A protein and the small-molecule ligand that binds it are described below.
Small molecule (SMILES): [H]/N=C(/N)Nc1ccccc1

Binding-site contacts:
Ligand atom N3 contacts residue LYS227 of chain 1.B at 3.6 Å.
Ligand atom C2 contacts residue SER5 of chain 1.A at 3.9 Å.
Ligand atom C5 contacts residue GLY219 of chain 1.B at 3.5 Å.
Ligand atom C3 contacts residue GLN195 of chain 1.B at 3.6 Å.
Ligand atom C7 contacts residue SER193 of chain 1.B at 3.5 Å.
Ligand atom C6 contacts residue TRP218 of chain 1.B at 3.6 Å (hydrophobic).
Ligand atom C7 contacts residue GLY221 of chain 1.B at 3.1 Å.
Ligand atom C5 contacts residue GLY221 of chain 1.B at 3.4 Å.
Ligand atom N2 contacts residue SER193 of chain 1.B at 3.0 Å (h-bond).
Ligand atom C5 contacts residue SER193 of chain 1.B at 3.9 Å.
Ligand atom N3 contacts residue GLY221 of chain 1.B at 3.1 Å (h-bond).
Ligand atom N3 contacts residue ASP192 of chain 1.B at 2.6 Å (salt-bridge).
Ligand atom N1 contacts residue ARG220 of chain 1.B at 4.0 Å.
Ligand atom N2 contacts residue GLY229 of chain 1.B at 3.4 Å.
Ligand atom C1 contacts residue TRP218 of chain 1.B at 3.8 Å (hydrophobic).
Ligand atom C7 contacts residue GLY219 of chain 1.B at 4.0 Å.
Ligand atom C6 contacts residue GLY219 of chain 1.B at 3.3 Å.
Ligand atom C4 contacts residue CYS222 of chain 1.B at 3.7 Å (hydrophobic).
Ligand atom C2 contacts residue CYS194 of chain 1.B at 3.8 Å (hydrophobic).
Ligand atom N1 contacts residue GLY221 of chain 1.B at 2.5 Å (h-bond).
Ligand atom C4 contacts residue ALA6 of chain 1.A at 3.8 Å (hydrophobic).
Ligand atom C3 contacts residue SER5 of chain 1.A at 3.8 Å.
Ligand atom N2 contacts residue ASP192 of chain 1.B at 2.9 Å (salt-bridge).
Ligand atom N3 contacts residue ARG220 of chain 1.B at 3.9 Å.
Ligand atom C1 contacts residue GLY219 of chain 1.B at 3.7 Å.
Ligand atom N1 contacts residue SER193 of chain 1.B at 3.9 Å.
Ligand atom C6 contacts residue ALA6 of chain 1.A at 3.8 Å (hydrophobic).
Ligand atom N1 contacts residue GLY219 of chain 1.B at 3.5 Å.
Ligand atom N3 contacts residue GLY229 of chain 1.B at 4.0 Å.
Ligand atom C6 contacts residue SER193 of chain 1.B at 3.6 Å.
Ligand atom C4 contacts residue GLY219 of chain 1.B at 3.6 Å.
Ligand atom C1 contacts residue SER193 of chain 1.B at 3.9 Å.
Ligand atom C4 contacts residue GLY221 of chain 1.B at 3.5 Å.
Ligand atom N3 contacts residue CYS222 of chain 1.B at 3.8 Å.
Ligand atom C3 contacts residue CYS194 of chain 1.B at 3.6 Å (hydrophobic).
Ligand atom C3 contacts residue ALA6 of chain 1.A at 2.5 Å (hydrophobic).
Ligand atom C1 contacts residue ALA6 of chain 1.A at 2.5 Å (hydrophobic).
Ligand atom C7 contacts residue ASP192 of chain 1.B at 3.5 Å.
Ligand atom C4 contacts residue CYS194 of chain 1.B at 3.9 Å (hydrophobic).
Ligand atom C2 contacts residue ALA6 of chain 1.A at 1.5 Å (hydrophobic).

Sequence of chain 1.B:
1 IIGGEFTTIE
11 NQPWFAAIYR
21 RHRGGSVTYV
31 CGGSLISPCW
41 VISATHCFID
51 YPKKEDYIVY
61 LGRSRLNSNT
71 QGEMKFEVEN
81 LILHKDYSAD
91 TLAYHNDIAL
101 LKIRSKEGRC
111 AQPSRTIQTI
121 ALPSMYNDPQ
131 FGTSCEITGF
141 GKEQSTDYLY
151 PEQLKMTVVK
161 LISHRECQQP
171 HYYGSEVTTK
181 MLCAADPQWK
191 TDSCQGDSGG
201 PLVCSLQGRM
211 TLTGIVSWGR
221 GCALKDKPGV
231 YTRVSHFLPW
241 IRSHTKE

Sequence of chain 1.A:
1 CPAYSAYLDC